Sequence of chain 2.A:
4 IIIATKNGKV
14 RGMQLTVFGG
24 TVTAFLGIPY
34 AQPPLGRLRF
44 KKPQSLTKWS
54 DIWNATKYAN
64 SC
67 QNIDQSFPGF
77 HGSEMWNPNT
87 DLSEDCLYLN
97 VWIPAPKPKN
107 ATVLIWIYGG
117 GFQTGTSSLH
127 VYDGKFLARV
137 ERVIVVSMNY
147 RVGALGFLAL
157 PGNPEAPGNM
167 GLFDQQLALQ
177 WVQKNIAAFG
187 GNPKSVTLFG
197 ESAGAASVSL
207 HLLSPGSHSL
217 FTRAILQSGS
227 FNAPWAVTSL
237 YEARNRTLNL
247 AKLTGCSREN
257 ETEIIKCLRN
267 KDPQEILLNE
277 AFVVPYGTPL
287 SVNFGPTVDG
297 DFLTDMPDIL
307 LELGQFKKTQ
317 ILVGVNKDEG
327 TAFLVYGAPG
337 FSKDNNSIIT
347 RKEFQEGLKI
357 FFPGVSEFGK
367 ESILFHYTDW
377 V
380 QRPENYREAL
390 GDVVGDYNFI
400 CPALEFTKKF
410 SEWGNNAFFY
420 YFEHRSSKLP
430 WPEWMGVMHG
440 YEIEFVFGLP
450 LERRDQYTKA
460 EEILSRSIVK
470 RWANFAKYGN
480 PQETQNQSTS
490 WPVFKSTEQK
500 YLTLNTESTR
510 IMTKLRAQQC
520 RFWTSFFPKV

Binding-site contacts:
Ligand atom C5 contacts residue ASN245 of chain 2.A at 3.8 Å.
Ligand atom O3 contacts residue PRO281 of chain 2.A at 3.4 Å.
Ligand atom C5 contacts residue ASN241 of chain 2.A at 3.6 Å.
Ligand atom C2 contacts residue PRO281 of chain 2.A at 4.4 Å (hydrophobic).
Ligand atom C7 contacts residue ASN241 of chain 2.A at 3.6 Å.
Ligand atom O2 contacts residue PRO281 of chain 2.A at 3.8 Å.
Ligand atom C2 contacts residue ASN241 of chain 2.A at 2.5 Å.
Ligand atom O5 contacts residue ASN241 of chain 2.A at 2.3 Å (h-bond).
Ligand atom C3 contacts residue PRO281 of chain 2.A at 4.4 Å (hydrophobic).
Ligand atom O5 contacts residue PRO281 of chain 2.A at 4.3 Å.
Ligand atom O4 contacts residue PHE278 of chain 2.A at 3.8 Å.
Ligand atom C1 contacts residue ASN245 of chain 2.A at 3.9 Å.
Ligand atom N2 contacts residue ASN241 of chain 2.A at 3.0 Å (h-bond).
Ligand atom C1 contacts residue ASN245 of chain 2.A at 3.8 Å.
Ligand atom C6 contacts residue TYR282 of chain 2.A at 4.0 Å (hydrophobic).
Ligand atom O3 contacts residue PRO281 of chain 2.A at 4.1 Å.
Ligand atom O7 contacts residue ASN241 of chain 2.A at 4.2 Å.
Ligand atom O3 contacts residue PHE278 of chain 2.A at 2.9 Å (h-bond).
Ligand atom C4 contacts residue LEU249 of chain 2.A at 4.0 Å (hydrophobic).
Ligand atom O5 contacts residue ASN245 of chain 2.A at 2.8 Å (h-bond).
Ligand atom C4 contacts residue PHE278 of chain 2.A at 3.2 Å (hydrophobic).
Ligand atom C6 contacts residue LEU249 of chain 2.A at 3.7 Å (hydrophobic).
Ligand atom O5 contacts residue ASN245 of chain 2.A at 4.0 Å.
Ligand atom O7 contacts residue PRO281 of chain 2.A at 4.0 Å.
Ligand atom O6 contacts residue ASN245 of chain 2.A at 4.3 Å.
Ligand atom C8 contacts residue ASN241 of chain 2.A at 4.2 Å.
Ligand atom C5 contacts residue PRO281 of chain 2.A at 4.2 Å (hydrophobic).
Ligand atom C6 contacts residue ASN245 of chain 2.A at 3.6 Å.
Ligand atom O3 contacts residue VAL280 of chain 2.A at 3.8 Å.
Ligand atom O4 contacts residue LEU249 of chain 2.A at 3.8 Å.
Ligand atom C5 contacts residue LEU249 of chain 2.A at 4.4 Å (hydrophobic).
Ligand atom C3 contacts residue PHE278 of chain 2.A at 3.2 Å (hydrophobic).
Ligand atom C6 contacts residue LYS248 of chain 2.A at 3.8 Å.
Ligand atom C5 contacts residue ASN245 of chain 2.A at 3.5 Å.
Ligand atom C6 contacts residue PRO281 of chain 2.A at 4.1 Å (hydrophobic).
Ligand atom C1 contacts residue ASN241 of chain 2.A at 1.4 Å.
Ligand atom C3 contacts residue ASN241 of chain 2.A at 3.9 Å.
Ligand atom C4 contacts residue ASN241 of chain 2.A at 4.3 Å.
Ligand atom C6 contacts residue ASN245 of chain 2.A at 3.5 Å.
Ligand atom C8 contacts residue TYR237 of chain 2.A at 3.7 Å (hydrophobic).

This protein binds this small molecule.
Small molecule (SMILES): CC(=O)N[C@H]1[C@H](O[C@H]2[C@H](O)[C@@H](NC(C)=O)CO[C@@H]2CO[C@H]2O[C@@H](C)[C@@H](O)[C@@H](O)[C@@H]2O)O[C@H](CO)[C@@H](O)[C@@H]1O